Sequence of chain 1.D:
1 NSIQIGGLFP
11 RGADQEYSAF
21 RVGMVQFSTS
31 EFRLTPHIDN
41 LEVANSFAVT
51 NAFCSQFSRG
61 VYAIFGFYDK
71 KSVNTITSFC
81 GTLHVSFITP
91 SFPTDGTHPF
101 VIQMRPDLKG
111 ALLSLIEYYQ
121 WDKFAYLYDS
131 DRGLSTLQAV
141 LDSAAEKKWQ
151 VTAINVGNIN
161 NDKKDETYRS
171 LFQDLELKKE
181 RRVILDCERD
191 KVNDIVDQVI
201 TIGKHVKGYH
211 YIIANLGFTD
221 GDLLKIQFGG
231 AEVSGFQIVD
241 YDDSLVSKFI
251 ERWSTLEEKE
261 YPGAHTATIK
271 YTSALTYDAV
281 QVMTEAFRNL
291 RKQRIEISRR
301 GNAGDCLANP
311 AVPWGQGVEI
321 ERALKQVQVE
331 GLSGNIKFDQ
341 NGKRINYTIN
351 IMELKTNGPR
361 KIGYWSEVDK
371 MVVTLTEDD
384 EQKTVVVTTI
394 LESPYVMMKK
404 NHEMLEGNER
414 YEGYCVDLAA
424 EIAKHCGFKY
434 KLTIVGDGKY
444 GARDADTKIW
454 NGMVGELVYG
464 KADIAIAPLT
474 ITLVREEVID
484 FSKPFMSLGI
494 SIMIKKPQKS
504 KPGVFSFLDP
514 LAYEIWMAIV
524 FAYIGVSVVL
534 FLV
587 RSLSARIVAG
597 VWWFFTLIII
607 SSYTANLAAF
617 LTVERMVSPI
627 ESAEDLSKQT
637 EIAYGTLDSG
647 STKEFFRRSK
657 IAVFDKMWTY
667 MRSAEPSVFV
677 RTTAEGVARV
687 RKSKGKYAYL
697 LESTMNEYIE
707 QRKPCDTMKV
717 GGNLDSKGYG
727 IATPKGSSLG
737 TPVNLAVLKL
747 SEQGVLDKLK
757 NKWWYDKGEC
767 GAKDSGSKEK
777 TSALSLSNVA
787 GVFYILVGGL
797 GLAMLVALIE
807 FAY

A protein and the small-molecule ligand that binds it are described below.
Small molecule (SMILES): CC(=O)N[C@@H]1[C@@H](O)[C@H](O)[C@@H](CO)O[C@H]1O

Binding-site contacts:
Ligand atom N2 contacts residue ASN346 of chain 1.D at 2.7 Å (h-bond).
Ligand atom C2 contacts residue ASN346 of chain 1.D at 2.2 Å.
Ligand atom O7 contacts residue SER366 of chain 1.D at 3.8 Å.
Ligand atom O3 contacts residue VAL368 of chain 1.D at 3.6 Å.
Ligand atom C7 contacts residue ASN346 of chain 1.D at 3.0 Å.
Ligand atom N2 contacts residue VAL368 of chain 1.D at 4.3 Å.
Ligand atom O7 contacts residue VAL368 of chain 1.D at 3.3 Å.
Ligand atom C8 contacts residue VAL368 of chain 1.D at 3.8 Å (hydrophobic).
Ligand atom C7 contacts residue VAL368 of chain 1.D at 3.6 Å (hydrophobic).
Ligand atom C8 contacts residue ASN346 of chain 1.D at 4.5 Å.
Ligand atom C6 contacts residue GLU367 of chain 1.D at 3.7 Å.
Ligand atom C1 contacts residue ASN346 of chain 1.D at 1.4 Å.
Ligand atom O5 contacts residue GLU367 of chain 1.D at 3.8 Å.
Ligand atom O7 contacts residue ASN346 of chain 1.D at 2.7 Å (h-bond).
Ligand atom C5 contacts residue ASN346 of chain 1.D at 3.6 Å.
Ligand atom C3 contacts residue ASN346 of chain 1.D at 3.6 Å.
Ligand atom C5 contacts residue GLU367 of chain 1.D at 4.2 Å.
Ligand atom C4 contacts residue ASN346 of chain 1.D at 4.0 Å.
Ligand atom O5 contacts residue ILE345 of chain 1.D at 4.5 Å.
Ligand atom O5 contacts residue ASN346 of chain 1.D at 2.4 Å (h-bond).